Binding-site contacts:
Ligand atom C2 contacts residue ASN12 of chain 31.C at 3.2 Å.
Ligand atom C1 contacts residue ASN12 of chain 31.C at 2.2 Å.
Ligand atom N2 contacts residue ASN12 of chain 31.C at 3.8 Å.
Ligand atom O7 contacts residue ASN12 of chain 31.C at 3.7 Å.
Ligand atom O5 contacts residue ASN12 of chain 31.C at 2.7 Å (h-bond).
Ligand atom C7 contacts residue ASN12 of chain 31.C at 3.9 Å.
Ligand atom C5 contacts residue ASN12 of chain 31.C at 4.1 Å.

The small molecule below binds the protein below.
Small molecule (SMILES): CC(=O)N[C@H]1[C@H](O[C@H]2[C@H](O)[C@@H](NC(C)=O)CO[C@@H]2CO)O[C@H](CO)[C@@H](O)[C@@H]1O

Sequence of chain 31.C:
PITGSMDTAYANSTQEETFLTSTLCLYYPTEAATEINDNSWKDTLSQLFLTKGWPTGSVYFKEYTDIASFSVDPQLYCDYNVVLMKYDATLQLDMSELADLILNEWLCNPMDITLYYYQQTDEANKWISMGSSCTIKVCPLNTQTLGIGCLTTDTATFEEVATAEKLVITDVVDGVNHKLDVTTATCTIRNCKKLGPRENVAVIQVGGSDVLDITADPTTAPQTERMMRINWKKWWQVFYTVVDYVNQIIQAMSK